Sequence of chain 1.A:
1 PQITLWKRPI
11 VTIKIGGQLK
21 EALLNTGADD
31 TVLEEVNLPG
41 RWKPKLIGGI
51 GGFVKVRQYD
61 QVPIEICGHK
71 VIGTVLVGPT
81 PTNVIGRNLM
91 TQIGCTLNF

The protein below binds the small molecule below.
Small molecule (SMILES): CCCC[C@H](NC(=O)[C@H](C)NC(=O)[C@H](CCC(=O)O)NC(=O)[C@H](Cc1ccccc1)NC[C@H](CC(C)C)NC(=O)[C@@H](NC(=O)[C@@H](N)CCCN=C(N)N)C(C)C)C(=O)O

Binding-site contacts:
Ligand atom O contacts residue GLY48 of chain 1.A at 2.7 Å (h-bond).
Ligand atom O contacts residue ILE50 of chain 1.B at 3.3 Å.
Ligand atom N2 contacts residue ASN25 of chain 1.B at 3.5 Å (h-bond).
Ligand atom OE1 contacts residue ASP30 of chain 1.A at 2.8 Å (salt-bridge).
Ligand atom O contacts residue GLY27 of chain 1.B at 3.5 Å (h-bond).
Ligand atom N contacts residue GLY27 of chain 1.B at 3.1 Å (h-bond).
Ligand atom O contacts residue ALA28 of chain 1.A at 3.4 Å.
Ligand atom O contacts residue LEU46 of chain 1.A at 2.7 Å (h-bond).
Ligand atom C3 contacts residue ASN25 of chain 1.A at 3.5 Å.
Ligand atom N contacts residue GLY27 of chain 1.A at 3.0 Å (h-bond).
Ligand atom O contacts residue ILE50 of chain 1.A at 3.4 Å.
Ligand atom N contacts residue GLY48 of chain 1.A at 3.1 Å (h-bond).
Ligand atom O contacts residue GLY27 of chain 1.A at 3.5 Å (h-bond).
Ligand atom N contacts residue GLY48 of chain 1.B at 3.3 Å (h-bond).
Ligand atom C5 contacts residue THR82 of chain 1.A at 3.3 Å.
Ligand atom CG contacts residue GLY48 of chain 1.B at 3.5 Å.
Ligand atom CA contacts residue GLY48 of chain 1.A at 3.3 Å.
Ligand atom CA contacts residue ASP29 of chain 1.A at 3.4 Å.
Ligand atom CB contacts residue ARG8 of chain 1.B at 3.3 Å.
Ligand atom O contacts residue GLY49 of chain 1.B at 3.4 Å.
Ligand atom O contacts residue GLY48 of chain 1.A at 3.4 Å (h-bond).
Ligand atom C9 contacts residue ASN25 of chain 1.B at 3.4 Å.
Ligand atom C14 contacts residue THR82 of chain 1.B at 3.4 Å.
Ligand atom C7 contacts residue GLY27 of chain 1.A at 3.2 Å.
Ligand atom OE2 contacts residue ASP30 of chain 1.A at 2.8 Å (salt-bridge).
Ligand atom OE1 contacts residue ASP29 of chain 1.A at 3.2 Å (salt-bridge).
Ligand atom OE1 contacts residue ALA28 of chain 1.A at 3.5 Å.
Ligand atom O contacts residue ASP29 of chain 1.B at 2.8 Å (salt-bridge).
Ligand atom C13 contacts residue PRO81 of chain 1.B at 3.0 Å (hydrophobic).
Ligand atom C12 contacts residue GLY27 of chain 1.A at 3.5 Å.
Ligand atom C2 contacts residue ASN25 of chain 1.A at 3.4 Å.
Ligand atom N contacts residue GLY48 of chain 1.B at 2.9 Å (h-bond).
Ligand atom C3 contacts residue GLY27 of chain 1.B at 3.5 Å.
Ligand atom C contacts residue LEU46 of chain 1.A at 3.5 Å (hydrophobic).
Ligand atom O contacts residue ASP29 of chain 1.A at 3.1 Å (salt-bridge).
Ligand atom O contacts residue ILE47 of chain 1.A at 2.8 Å.
Ligand atom O contacts residue ALA28 of chain 1.B at 3.3 Å.
Ligand atom CA contacts residue ASP29 of chain 1.B at 3.2 Å.
Ligand atom CB contacts residue ASP29 of chain 1.A at 3.2 Å.
Ligand atom NH2 contacts residue LEU46 of chain 1.B at 3.4 Å (h-bond).

Sequence of chain 1.B:
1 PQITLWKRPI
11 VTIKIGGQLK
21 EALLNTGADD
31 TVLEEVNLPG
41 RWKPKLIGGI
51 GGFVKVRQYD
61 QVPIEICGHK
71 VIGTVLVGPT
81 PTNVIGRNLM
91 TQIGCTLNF